Sequence of chain 1.A:
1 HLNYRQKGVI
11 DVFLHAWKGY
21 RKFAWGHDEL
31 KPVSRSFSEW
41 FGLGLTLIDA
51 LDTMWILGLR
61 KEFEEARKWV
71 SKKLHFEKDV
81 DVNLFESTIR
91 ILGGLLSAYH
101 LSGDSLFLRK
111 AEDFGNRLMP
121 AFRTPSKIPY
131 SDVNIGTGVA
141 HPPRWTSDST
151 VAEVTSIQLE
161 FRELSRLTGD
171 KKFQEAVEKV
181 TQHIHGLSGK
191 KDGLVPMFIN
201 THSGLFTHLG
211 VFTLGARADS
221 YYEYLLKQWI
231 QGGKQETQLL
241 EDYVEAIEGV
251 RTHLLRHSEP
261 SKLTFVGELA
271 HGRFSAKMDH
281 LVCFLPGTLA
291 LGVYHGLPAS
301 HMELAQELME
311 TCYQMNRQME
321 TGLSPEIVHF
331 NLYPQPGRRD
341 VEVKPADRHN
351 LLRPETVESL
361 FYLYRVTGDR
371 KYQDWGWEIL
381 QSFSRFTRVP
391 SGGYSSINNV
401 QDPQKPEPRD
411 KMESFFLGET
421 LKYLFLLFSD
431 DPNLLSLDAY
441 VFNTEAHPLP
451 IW

Binding-site contacts:
Ligand atom C6 contacts residue ASP279 of chain 1.A at 3.3 Å.
Ligand atom C3 contacts residue GLU445 of chain 1.A at 3.1 Å.
Ligand atom C4 contacts residue GLU445 of chain 1.A at 3.1 Å.
Ligand atom O4 contacts residue GLU445 of chain 1.A at 2.8 Å (salt-bridge).
Ligand atom O4 contacts residue ARG217 of chain 1.A at 2.8 Å (salt-bridge).
Ligand atom C4 contacts residue GLU419 of chain 1.A at 3.3 Å.
Ligand atom O6 contacts residue ARG353 of chain 1.A at 2.7 Å (salt-bridge).
Ligand atom O4 contacts residue ARG353 of chain 1.A at 3.1 Å (salt-bridge).
Ligand atom O6 contacts residue SER131 of chain 1.A at 2.2 Å (h-bond).
Ligand atom O4 contacts residue ASN83 of chain 1.A at 2.9 Å (h-bond).
Ligand atom O4 contacts residue ARG144 of chain 1.A at 3.1 Å.
Ligand atom C3 contacts residue ASP219 of chain 1.A at 3.4 Å.
Ligand atom O4 contacts residue ASP347 of chain 1.A at 2.5 Å (salt-bridge).
Ligand atom O3 contacts residue THR444 of chain 1.A at 2.9 Å (h-bond).
Ligand atom C6 contacts residue GLU355 of chain 1.A at 2.9 Å.
Ligand atom O2 contacts residue THR444 of chain 1.A at 3.2 Å (h-bond).
Ligand atom C6 contacts residue BU11 of chain 1.I at 3.0 Å.
Ligand atom O4 contacts residue ASP219 of chain 1.A at 2.6 Å (salt-bridge).
Ligand atom O6 contacts residue GLU355 of chain 1.A at 2.7 Å (salt-bridge).
Ligand atom O3 contacts residue GLU419 of chain 1.A at 2.5 Å (salt-bridge).
Ligand atom O4 contacts residue ASP132 of chain 1.A at 2.5 Å (salt-bridge).
Ligand atom O4 contacts residue ARG217 of chain 1.A at 2.9 Å (salt-bridge).
Ligand atom O3 contacts residue ASP219 of chain 1.A at 2.4 Å (salt-bridge).
Ligand atom O6 contacts residue GLU153 of chain 1.A at 2.9 Å (salt-bridge).
Ligand atom O4 contacts residue ARG90 of chain 1.A at 3.4 Å (salt-bridge).
Ligand atom O6 contacts residue LEU281 of chain 1.A at 3.4 Å.
Ligand atom O2 contacts residue ARG217 of chain 1.A at 3.2 Å (salt-bridge).
Ligand atom O2 contacts residue LA1 of chain 1.C at 2.6 Å.
Ligand atom C3 contacts residue ASP347 of chain 1.A at 3.3 Å.
Ligand atom C4 contacts residue ASP132 of chain 1.A at 3.4 Å.
Ligand atom O3 contacts residue ASP347 of chain 1.A at 2.7 Å (salt-bridge).
Ligand atom O6 contacts residue ASP132 of chain 1.A at 2.6 Å (salt-bridge).
Ligand atom C3 contacts residue GLU419 of chain 1.A at 3.1 Å.
Ligand atom O3 contacts residue ARG217 of chain 1.A at 3.3 Å (salt-bridge).
Ligand atom C3 contacts residue ARG217 of chain 1.A at 3.4 Å.
Ligand atom O4 contacts residue ALA346 of chain 1.A at 3.3 Å (h-bond).
Ligand atom O3 contacts residue LA1 of chain 1.C at 2.5 Å.
Ligand atom O6 contacts residue GLU326 of chain 1.A at 2.8 Å (salt-bridge).
Ligand atom O4 contacts residue ALA216 of chain 1.A at 3.4 Å.
Ligand atom O4 contacts residue ASP279 of chain 1.A at 2.7 Å (salt-bridge).

A small-molecule ligand and the protein it binds are described below.
Small molecule (SMILES): CC(=O)N[C@H]1CO[C@H](CO)[C@@H](O[C@@H]2O[C@H](CO[C@H]3O[C@H](CO[C@H]4O[C@H](CO)[C@@H](O)[C@H](O)[C@@H]4O[C@H]4O[C@H](CO)[C@@H](O)[C@H](O)[C@@H]4O)[C@@H](O)[C@H](O[C@H]4O[C@H](CO)[C@@H](O)[C@H](O)[C@@H]4O[C@H]4O[C@H](CO)[C@@H](O)[C@H](O)[C@@H]4O)[C@@H]3O)[C@@H](O)[C@H](O[C@H]3O[C@H](CO)[C@@H](O)[C@H](O)[C@@H]3O[C@H]3O[C@H](CO)[C@@H](O)[C@H](O)[C@@H]3O)[C@@H]2O)[C@@H]1O